This small molecule binds to this protein.
Small molecule (SMILES): CC(=O)N[C@H]1[C@H](O[C@H]2[C@H](O)[C@@H](NC(C)=O)CO[C@@H]2CO)O[C@H](CO)[C@@H](O[C@@H]2O[C@H](CO)[C@@H](O)[C@H](O)[C@@H]2O)[C@@H]1O

Sequence of chain 1.J:
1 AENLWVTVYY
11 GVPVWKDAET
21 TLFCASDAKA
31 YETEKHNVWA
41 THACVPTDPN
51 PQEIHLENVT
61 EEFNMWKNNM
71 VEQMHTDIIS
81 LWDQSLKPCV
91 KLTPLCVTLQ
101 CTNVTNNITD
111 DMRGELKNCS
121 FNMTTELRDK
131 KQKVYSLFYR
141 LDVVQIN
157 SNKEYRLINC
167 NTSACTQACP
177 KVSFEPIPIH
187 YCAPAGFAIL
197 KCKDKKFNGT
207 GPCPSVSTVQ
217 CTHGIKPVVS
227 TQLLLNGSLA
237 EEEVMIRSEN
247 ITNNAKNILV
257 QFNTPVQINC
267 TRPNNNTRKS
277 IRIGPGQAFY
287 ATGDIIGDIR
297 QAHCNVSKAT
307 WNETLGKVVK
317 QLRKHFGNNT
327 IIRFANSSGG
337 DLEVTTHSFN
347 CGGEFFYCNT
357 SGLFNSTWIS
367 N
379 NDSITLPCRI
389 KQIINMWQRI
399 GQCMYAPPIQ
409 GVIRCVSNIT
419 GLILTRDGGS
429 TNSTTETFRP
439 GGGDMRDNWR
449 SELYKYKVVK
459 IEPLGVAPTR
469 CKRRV

Binding-site contacts:
Ligand atom O5 contacts residue ASN332 of chain 1.J at 2.3 Å (h-bond).
Ligand atom N2 contacts residue SER357 of chain 1.J at 4.3 Å.
Ligand atom C5 contacts residue NAG2 of chain 1.BB at 3.9 Å.
Ligand atom O5 contacts residue NAG2 of chain 1.BB at 4.5 Å.
Ligand atom C1 contacts residue ASN332 of chain 1.J at 1.4 Å.
Ligand atom O4 contacts residue NAG2 of chain 1.BB at 3.5 Å.
Ligand atom C2 contacts residue SER357 of chain 1.J at 4.0 Å.
Ligand atom C6 contacts residue NAG1 of chain 1.BB at 3.9 Å.
Ligand atom C4 contacts residue ASN332 of chain 1.J at 4.1 Å.
Ligand atom O7 contacts residue ASN332 of chain 1.J at 3.8 Å.
Ligand atom C7 contacts residue SER333 of chain 1.J at 4.2 Å.
Ligand atom O3 contacts residue NAG1 of chain 1.BB at 4.4 Å.
Ligand atom C7 contacts residue ASN332 of chain 1.J at 3.5 Å.
Ligand atom C7 contacts residue NAG1 of chain 1.BB at 4.3 Å.
Ligand atom C4 contacts residue NAG2 of chain 1.BB at 4.2 Å.
Ligand atom C6 contacts residue NAG2 of chain 1.BB at 4.0 Å.
Ligand atom C5 contacts residue ASN332 of chain 1.J at 3.6 Å.
Ligand atom C2 contacts residue ASN332 of chain 1.J at 2.2 Å.
Ligand atom C8 contacts residue THR341 of chain 1.J at 4.0 Å.
Ligand atom O6 contacts residue ARG113 of chain 1.J at 4.4 Å.
Ligand atom O7 contacts residue SER357 of chain 1.J at 3.8 Å.
Ligand atom C1 contacts residue SER357 of chain 1.J at 4.0 Å.
Ligand atom C7 contacts residue SER357 of chain 1.J at 4.2 Å.
Ligand atom O5 contacts residue NAG1 of chain 1.BB at 4.2 Å.
Ligand atom C3 contacts residue ASN332 of chain 1.J at 3.6 Å.
Ligand atom N2 contacts residue ASN332 of chain 1.J at 2.7 Å (h-bond).
Ligand atom N2 contacts residue SER333 of chain 1.J at 3.8 Å.
Ligand atom O5 contacts residue SER357 of chain 1.J at 4.4 Å.
Ligand atom O6 contacts residue NAG2 of chain 1.BB at 3.5 Å (h-bond).
Ligand atom C8 contacts residue SER333 of chain 1.J at 3.6 Å.
Ligand atom O6 contacts residue NAG1 of chain 1.CB at 4.0 Å.
Ligand atom C5 contacts residue NAG1 of chain 1.BB at 4.0 Å.
Ligand atom O7 contacts residue ASN355 of chain 1.J at 4.2 Å.
Ligand atom O7 contacts residue NAG1 of chain 1.BB at 3.1 Å (h-bond).
Ligand atom C3 contacts residue NAG2 of chain 1.BB at 4.2 Å.